Binding-site contacts:
Ligand atom C11 contacts residue PHE168 of chain 1.C at 3.6 Å (hydrophobic).
Ligand atom C12 contacts residue HIS59 of chain 1.C at 3.6 Å.
Ligand atom C15 contacts residue LEU89 of chain 1.C at 3.8 Å (hydrophobic).
Ligand atom O1B contacts residue HIS165 of chain 1.C at 3.3 Å (h-bond).
Ligand atom O3B contacts residue LYS99 of chain 1.C at 3.8 Å.
Ligand atom O3B contacts residue ALA209 of chain 1.C at 3.9 Å.
Ligand atom O2A contacts residue LYS99 of chain 1.C at 3.4 Å.
Ligand atom PB contacts residue GLY164 of chain 1.C at 3.7 Å.
Ligand atom O1B contacts residue ARG203 of chain 1.C at 3.1 Å.
Ligand atom C13 contacts residue HIS59 of chain 1.C at 3.6 Å.
Ligand atom O1A contacts residue GLU156 of chain 1.C at 3.6 Å (salt-bridge).
Ligand atom O3B contacts residue SER163 of chain 1.C at 3.2 Å (h-bond).
Ligand atom C2 contacts residue GLY164 of chain 1.C at 3.8 Å.
Ligand atom O2B contacts residue MET208 of chain 1.C at 3.5 Å.
Ligand atom C11 contacts residue GLY55 of chain 1.C at 3.8 Å.
Ligand atom C6 contacts residue GLN92 of chain 1.C at 3.9 Å.
Ligand atom O1B contacts residue SER163 of chain 1.C at 2.7 Å (h-bond).
Ligand atom O1 contacts residue HIS165 of chain 1.C at 3.4 Å (h-bond).
Ligand atom C5 contacts residue VAL50 of chain 1.C at 3.6 Å (hydrophobic).
Ligand atom O3B contacts residue ALA160 of chain 1.C at 2.9 Å (h-bond).
Ligand atom O1B contacts residue GLY164 of chain 1.C at 3.5 Å (h-bond).
Ligand atom PB contacts residue SER163 of chain 1.C at 3.6 Å.
Ligand atom O2B contacts residue ARG203 of chain 1.C at 3.1 Å (salt-bridge).
Ligand atom C2 contacts residue GLN92 of chain 1.C at 3.8 Å.
Ligand atom O3A contacts residue GLY164 of chain 1.C at 3.1 Å (h-bond).
Ligand atom C7 contacts residue GLN52 of chain 1.C at 3.4 Å.
Ligand atom O1A contacts residue ARG106 of chain 1.C at 3.1 Å (salt-bridge).
Ligand atom C11 contacts residue ILE88 of chain 1.C at 3.5 Å (hydrophobic).
Ligand atom PB contacts residue ARG203 of chain 1.C at 3.8 Å.
Ligand atom O3A contacts residue HIS165 of chain 1.C at 3.6 Å (h-bond).
Ligand atom C10 contacts residue GLN92 of chain 1.C at 3.5 Å.
Ligand atom O1 contacts residue GLY164 of chain 1.C at 3.6 Å.
Ligand atom O2A contacts residue ARG106 of chain 1.C at 3.6 Å.
Ligand atom C15 contacts residue HIS59 of chain 1.C at 3.6 Å.
Ligand atom O1A contacts residue ARG203 of chain 1.C at 3.7 Å.
Ligand atom C9 contacts residue GLY55 of chain 1.C at 3.5 Å.
Ligand atom C11 contacts residue HIS59 of chain 1.C at 3.7 Å.
Ligand atom C10 contacts residue ILE88 of chain 1.C at 3.6 Å (hydrophobic).
Ligand atom O3B contacts residue PRO162 of chain 1.C at 3.8 Å.
Ligand atom C6 contacts residue GLN52 of chain 1.C at 3.4 Å.

Sequence of chain 1.C:
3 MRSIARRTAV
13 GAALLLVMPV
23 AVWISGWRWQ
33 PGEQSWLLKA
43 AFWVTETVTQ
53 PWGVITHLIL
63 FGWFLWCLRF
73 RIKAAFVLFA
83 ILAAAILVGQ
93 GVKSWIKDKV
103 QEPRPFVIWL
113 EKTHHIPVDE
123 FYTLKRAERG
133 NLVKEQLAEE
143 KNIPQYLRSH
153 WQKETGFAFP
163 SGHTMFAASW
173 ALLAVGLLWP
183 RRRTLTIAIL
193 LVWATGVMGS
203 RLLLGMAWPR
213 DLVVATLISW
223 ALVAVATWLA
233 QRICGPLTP

The protein below binds the small molecule below.
Small molecule (SMILES): CC(C)=CCC/C(C)=C/CC/C(C)=C/CO[P](=O)(O)OP(=O)(O)O